Binding-site contacts:
Ligand atom O2 contacts residue VAL45 of chain 1.D at 4.0 Å.
Ligand atom C20 contacts residue ILE169 of chain 1.D at 4.0 Å (hydrophobic).
Ligand atom N18 contacts residue LYS60 of chain 1.D at 3.5 Å (salt-bridge).
Ligand atom C27 contacts residue PRO110 of chain 1.D at 3.8 Å (hydrophobic).
Ligand atom C16 contacts residue GLU77 of chain 1.D at 3.6 Å.
Ligand atom C14 contacts residue LEU106 of chain 1.D at 3.4 Å (hydrophobic).
Ligand atom C14 contacts residue ILE169 of chain 1.D at 3.6 Å (hydrophobic).
Ligand atom C1 contacts residue VAL45 of chain 1.D at 3.6 Å (hydrophobic).
Ligand atom C6 contacts residue CYS109 of chain 1.D at 3.2 Å (hydrophobic).
Ligand atom C19 contacts residue ASP170 of chain 1.D at 3.8 Å.
Ligand atom C16 contacts residue ILE169 of chain 1.D at 3.8 Å (hydrophobic).
Ligand atom C20 contacts residue LYS60 of chain 1.D at 3.9 Å.
Ligand atom C21 contacts residue ILE169 of chain 1.D at 4.0 Å (hydrophobic).
Ligand atom C15 contacts residue LEU106 of chain 1.D at 3.7 Å (hydrophobic).
Ligand atom N11 contacts residue LEU159 of chain 1.D at 3.9 Å.
Ligand atom C6 contacts residue PRO110 of chain 1.D at 4.1 Å (hydrophobic).
Ligand atom C7 contacts residue ALA58 of chain 1.D at 3.8 Å (hydrophobic).
Ligand atom C9 contacts residue ALA58 of chain 1.D at 3.9 Å (hydrophobic).
Ligand atom C8 contacts residue ALA58 of chain 1.D at 4.0 Å (hydrophobic).
Ligand atom N18 contacts residue ASP170 of chain 1.D at 3.7 Å.
Ligand atom C13 contacts residue CYS90 of chain 1.D at 3.5 Å (hydrophobic).
Ligand atom C16 contacts residue ASP170 of chain 1.D at 3.9 Å.
Ligand atom C3 contacts residue VAL45 of chain 1.D at 4.0 Å (hydrophobic).
Ligand atom C7 contacts residue CYS109 of chain 1.D at 3.4 Å (hydrophobic).
Ligand atom C17 contacts residue GLU77 of chain 1.D at 2.9 Å.
Ligand atom C16 contacts residue LEU106 of chain 1.D at 4.0 Å (hydrophobic).
Ligand atom C1 contacts residue GLY38 of chain 1.A at 3.7 Å.
Ligand atom C14 contacts residue CYS90 of chain 1.D at 3.4 Å (hydrophobic).
Ligand atom C13 contacts residue LEU106 of chain 1.D at 3.9 Å (hydrophobic).
Ligand atom C5 contacts residue CYS109 of chain 1.D at 3.6 Å (hydrophobic).
Ligand atom C15 contacts residue ILE169 of chain 1.D at 3.8 Å (hydrophobic).
Ligand atom O10 contacts residue ALA58 of chain 1.D at 3.5 Å.
Ligand atom C12 contacts residue LEU159 of chain 1.D at 3.9 Å (hydrophobic).
Ligand atom C1 contacts residue ILE37 of chain 1.D at 3.4 Å (hydrophobic).
Ligand atom N18 contacts residue GLU77 of chain 1.D at 3.0 Å (salt-bridge).
Ligand atom C19 contacts residue ILE169 of chain 1.D at 3.8 Å (hydrophobic).
Ligand atom C17 contacts residue LYS60 of chain 1.D at 3.7 Å.
Ligand atom C4 contacts residue ILE37 of chain 1.D at 4.0 Å (hydrophobic).
Ligand atom O10 contacts residue GLU107 of chain 1.D at 3.0 Å (salt-bridge).
Ligand atom C27 contacts residue LEU47 of chain 1.D at 3.6 Å (hydrophobic).

Sequence of chain 1.D:
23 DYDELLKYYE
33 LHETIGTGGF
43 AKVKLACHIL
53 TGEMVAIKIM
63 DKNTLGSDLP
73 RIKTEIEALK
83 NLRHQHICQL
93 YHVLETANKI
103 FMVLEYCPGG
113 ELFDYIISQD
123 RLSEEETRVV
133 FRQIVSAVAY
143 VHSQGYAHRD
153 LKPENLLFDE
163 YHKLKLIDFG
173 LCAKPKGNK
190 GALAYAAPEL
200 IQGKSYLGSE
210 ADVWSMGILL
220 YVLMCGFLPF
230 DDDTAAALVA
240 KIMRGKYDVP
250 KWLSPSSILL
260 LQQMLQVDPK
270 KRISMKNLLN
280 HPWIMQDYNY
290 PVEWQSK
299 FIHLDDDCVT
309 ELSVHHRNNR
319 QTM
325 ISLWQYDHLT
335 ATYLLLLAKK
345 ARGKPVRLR

Sequence of chain 1.A:
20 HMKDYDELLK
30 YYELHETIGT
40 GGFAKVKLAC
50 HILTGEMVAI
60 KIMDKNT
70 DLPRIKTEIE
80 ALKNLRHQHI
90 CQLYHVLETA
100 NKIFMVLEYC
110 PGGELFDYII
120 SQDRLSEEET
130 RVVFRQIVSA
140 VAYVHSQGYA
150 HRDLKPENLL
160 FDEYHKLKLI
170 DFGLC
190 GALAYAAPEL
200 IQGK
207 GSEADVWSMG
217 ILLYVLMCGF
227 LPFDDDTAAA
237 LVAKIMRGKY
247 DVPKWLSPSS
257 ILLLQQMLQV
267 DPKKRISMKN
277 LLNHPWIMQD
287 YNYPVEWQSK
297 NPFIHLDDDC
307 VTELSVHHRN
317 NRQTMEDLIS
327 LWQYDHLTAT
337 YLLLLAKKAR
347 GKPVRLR

This protein binds this small molecule.
Small molecule (SMILES): COc1cc(-c2cn[nH]c2)ccc1C(=O)Nc1ccc2c(c1)CC[NH2+]CC2